The small molecule below binds the protein below.
Small molecule (SMILES): CC(=O)N[C@@H]1[C@@H](O)[C@H](O)[C@@H](CO)O[C@H]1O

Sequence of chain 1.C:
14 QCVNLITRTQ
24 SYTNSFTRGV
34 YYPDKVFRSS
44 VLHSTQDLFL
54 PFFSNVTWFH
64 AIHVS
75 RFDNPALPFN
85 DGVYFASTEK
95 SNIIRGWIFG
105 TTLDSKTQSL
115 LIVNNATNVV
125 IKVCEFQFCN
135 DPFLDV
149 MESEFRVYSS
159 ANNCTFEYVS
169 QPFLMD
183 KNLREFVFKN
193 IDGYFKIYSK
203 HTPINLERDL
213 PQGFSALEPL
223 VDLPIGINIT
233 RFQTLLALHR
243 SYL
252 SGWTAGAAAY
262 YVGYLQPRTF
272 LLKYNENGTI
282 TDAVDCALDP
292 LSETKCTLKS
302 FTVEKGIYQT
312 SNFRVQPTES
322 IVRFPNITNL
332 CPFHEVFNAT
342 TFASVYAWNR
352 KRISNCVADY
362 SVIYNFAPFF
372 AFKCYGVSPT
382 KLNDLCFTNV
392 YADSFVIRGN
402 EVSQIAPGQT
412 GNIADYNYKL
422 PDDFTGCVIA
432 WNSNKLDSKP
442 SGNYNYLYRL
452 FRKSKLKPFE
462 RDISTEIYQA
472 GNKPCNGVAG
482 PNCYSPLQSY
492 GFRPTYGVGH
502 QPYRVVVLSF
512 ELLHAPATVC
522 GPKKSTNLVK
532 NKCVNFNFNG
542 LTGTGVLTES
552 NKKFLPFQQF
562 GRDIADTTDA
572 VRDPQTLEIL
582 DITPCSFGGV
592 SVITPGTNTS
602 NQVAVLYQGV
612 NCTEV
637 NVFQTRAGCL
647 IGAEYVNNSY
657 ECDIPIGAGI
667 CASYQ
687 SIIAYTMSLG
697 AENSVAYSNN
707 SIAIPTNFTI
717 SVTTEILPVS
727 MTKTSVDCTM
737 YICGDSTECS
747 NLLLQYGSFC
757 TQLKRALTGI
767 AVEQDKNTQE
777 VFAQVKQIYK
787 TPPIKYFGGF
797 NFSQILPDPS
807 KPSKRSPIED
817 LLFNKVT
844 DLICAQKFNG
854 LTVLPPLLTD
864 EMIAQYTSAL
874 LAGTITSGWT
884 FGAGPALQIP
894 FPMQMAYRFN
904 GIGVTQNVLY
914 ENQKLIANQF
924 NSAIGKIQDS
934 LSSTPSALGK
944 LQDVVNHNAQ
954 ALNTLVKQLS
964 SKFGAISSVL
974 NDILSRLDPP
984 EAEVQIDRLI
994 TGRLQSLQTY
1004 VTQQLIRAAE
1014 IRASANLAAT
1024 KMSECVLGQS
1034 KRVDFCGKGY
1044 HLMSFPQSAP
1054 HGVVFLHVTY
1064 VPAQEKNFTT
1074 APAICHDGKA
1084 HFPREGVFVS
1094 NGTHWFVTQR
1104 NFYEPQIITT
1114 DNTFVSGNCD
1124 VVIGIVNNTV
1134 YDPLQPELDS

Binding-site contacts:
Ligand atom O5 contacts residue ASN161 of chain 1.C at 2.4 Å (h-bond).
Ligand atom N2 contacts residue ASN161 of chain 1.C at 2.8 Å (h-bond).
Ligand atom C8 contacts residue ASN161 of chain 1.C at 4.4 Å.
Ligand atom C3 contacts residue ASN161 of chain 1.C at 3.8 Å.
Ligand atom C7 contacts residue ASN161 of chain 1.C at 3.3 Å.
Ligand atom O7 contacts residue ASN161 of chain 1.C at 3.3 Å.
Ligand atom C2 contacts residue ASN161 of chain 1.C at 2.5 Å.
Ligand atom C1 contacts residue ASN161 of chain 1.C at 1.4 Å.
Ligand atom O5 contacts residue GLU129 of chain 1.C at 4.4 Å.
Ligand atom O6 contacts residue ASN161 of chain 1.C at 4.2 Å.
Ligand atom C5 contacts residue ASN161 of chain 1.C at 3.7 Å.
Ligand atom C1 contacts residue GLU129 of chain 1.C at 3.7 Å.
Ligand atom C4 contacts residue ASN161 of chain 1.C at 4.3 Å.
Ligand atom O6 contacts residue ASN160 of chain 1.C at 4.2 Å.